The protein below binds the small molecule below.
Small molecule (SMILES): CC(=O)N[C@H]1[C@H](O[C@H]2[C@H](O)[C@@H](NC(C)=O)CO[C@@H]2CO)O[C@H](CO)[C@@H](O)[C@@H]1O

Sequence of chain 1.C:
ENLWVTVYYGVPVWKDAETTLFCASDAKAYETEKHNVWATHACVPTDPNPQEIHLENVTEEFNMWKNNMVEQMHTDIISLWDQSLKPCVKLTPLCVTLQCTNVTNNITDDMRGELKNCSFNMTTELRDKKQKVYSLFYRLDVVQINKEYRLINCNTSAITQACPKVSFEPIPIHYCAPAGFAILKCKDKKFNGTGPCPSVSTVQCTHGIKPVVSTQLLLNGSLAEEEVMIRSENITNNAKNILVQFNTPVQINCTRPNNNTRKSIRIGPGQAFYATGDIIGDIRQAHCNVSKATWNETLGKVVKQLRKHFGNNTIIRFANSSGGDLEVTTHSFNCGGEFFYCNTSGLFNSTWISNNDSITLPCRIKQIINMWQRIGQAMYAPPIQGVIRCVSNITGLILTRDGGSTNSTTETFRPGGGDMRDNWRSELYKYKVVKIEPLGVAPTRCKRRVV

Binding-site contacts:
Ligand atom C8 contacts residue ASN361 of chain 1.C at 4.0 Å.
Ligand atom O6 contacts residue ASN361 of chain 1.C at 4.4 Å.
Ligand atom C3 contacts residue ASN361 of chain 1.C at 3.8 Å.
Ligand atom C7 contacts residue NAG2 of chain 1.DA at 4.0 Å.
Ligand atom C5 contacts residue ASN361 of chain 1.C at 3.6 Å.
Ligand atom O5 contacts residue ASN361 of chain 1.C at 2.3 Å (h-bond).
Ligand atom N2 contacts residue ASN361 of chain 1.C at 2.9 Å (h-bond).
Ligand atom C1 contacts residue ASN361 of chain 1.C at 1.4 Å.
Ligand atom C7 contacts residue ASN361 of chain 1.C at 3.3 Å.
Ligand atom O7 contacts residue ASN361 of chain 1.C at 3.3 Å (h-bond).
Ligand atom C4 contacts residue ASN361 of chain 1.C at 4.2 Å.
Ligand atom C2 contacts residue ASN361 of chain 1.C at 2.5 Å.
Ligand atom O7 contacts residue NAG2 of chain 1.DA at 3.2 Å.